The small molecule below binds the protein below.
Small molecule (SMILES): CC(=O)N[C@@H]1[C@@H](O)[C@H](O)[C@@H](CO)O[C@H]1O

Binding-site contacts:
Ligand atom O7 contacts residue ASN88 of chain 1.KB at 2.9 Å (h-bond).
Ligand atom C7 contacts residue ASN88 of chain 1.KB at 2.9 Å.
Ligand atom O3 contacts residue ARG56 of chain 1.KB at 4.3 Å.
Ligand atom C6 contacts residue ILE58 of chain 1.KB at 4.2 Å (hydrophobic).
Ligand atom C4 contacts residue ASN88 of chain 1.KB at 4.3 Å.
Ligand atom C2 contacts residue ASN88 of chain 1.KB at 2.6 Å.
Ligand atom O6 contacts residue NAG2 of chain 1.PG at 3.5 Å (h-bond).
Ligand atom C2 contacts residue ILE58 of chain 1.KB at 4.4 Å (hydrophobic).
Ligand atom O5 contacts residue ILE58 of chain 1.KB at 3.3 Å.
Ligand atom C3 contacts residue ARG56 of chain 1.KB at 4.4 Å.
Ligand atom C7 contacts residue ARG56 of chain 1.KB at 3.0 Å.
Ligand atom O5 contacts residue ASN88 of chain 1.KB at 2.4 Å (h-bond).
Ligand atom C1 contacts residue ASN88 of chain 1.KB at 1.4 Å.
Ligand atom C8 contacts residue ASN88 of chain 1.KB at 3.4 Å.
Ligand atom C1 contacts residue ARG56 of chain 1.KB at 4.2 Å.
Ligand atom C6 contacts residue GLU105 of chain 1.KB at 3.2 Å.
Ligand atom N2 contacts residue ARG56 of chain 1.KB at 3.4 Å (salt-bridge).
Ligand atom C3 contacts residue ASN88 of chain 1.KB at 3.9 Å.
Ligand atom O5 contacts residue GLU105 of chain 1.KB at 2.7 Å (salt-bridge).
Ligand atom N2 contacts residue ASN88 of chain 1.KB at 2.7 Å (h-bond).
Ligand atom C5 contacts residue ILE58 of chain 1.KB at 4.2 Å (hydrophobic).
Ligand atom C8 contacts residue ARG56 of chain 1.KB at 3.9 Å.
Ligand atom C5 contacts residue GLU105 of chain 1.KB at 3.1 Å.
Ligand atom C1 contacts residue GLU105 of chain 1.KB at 3.4 Å.
Ligand atom C5 contacts residue ASN88 of chain 1.KB at 3.7 Å.
Ligand atom O6 contacts residue GLU105 of chain 1.KB at 2.7 Å (salt-bridge).
Ligand atom C2 contacts residue ARG56 of chain 1.KB at 3.3 Å.
Ligand atom O7 contacts residue ARG56 of chain 1.KB at 2.3 Å (salt-bridge).
Ligand atom C8 contacts residue GLY89 of chain 1.KB at 4.3 Å.
Ligand atom C1 contacts residue ILE58 of chain 1.KB at 4.0 Å (hydrophobic).

Sequence of chain 1.KB:
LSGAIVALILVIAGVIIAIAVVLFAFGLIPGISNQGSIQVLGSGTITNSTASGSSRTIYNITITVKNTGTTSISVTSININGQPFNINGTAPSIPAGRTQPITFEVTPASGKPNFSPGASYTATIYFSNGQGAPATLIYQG